Sequence of chain 1.A:
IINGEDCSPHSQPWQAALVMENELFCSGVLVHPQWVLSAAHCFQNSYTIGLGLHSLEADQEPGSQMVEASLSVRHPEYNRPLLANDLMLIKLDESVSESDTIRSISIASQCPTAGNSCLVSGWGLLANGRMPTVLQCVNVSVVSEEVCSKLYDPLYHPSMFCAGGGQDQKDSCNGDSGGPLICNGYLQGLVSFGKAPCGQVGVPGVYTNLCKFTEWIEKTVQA

A small-molecule ligand and the protein it binds are described below.
Small molecule (SMILES): CC[C@H](C)[C@@H]1NC(=O)[C@@H]2CCCN2C(=O)[C@@H]2CCCN2C(=O)[C@H]([C@@H](C)CC)NC(=O)[C@H](CO)NC(=O)[C@H](CCCN=C(N)N)NC(=O)[C@H](CCC(N)=O)NC(=O)[C@@H]2CSSC[C@H](NC1=O)C(=O)N[C@@H](Cc1ccccc1)C(=O)N1CCC[C@H]1C(=O)N[C@@H](CC(=O)O)C(=O)NCC(=O)N[C@@H](Cc1ccccc1)C(=O)N2

Binding-site contacts:
Ligand atom O contacts residue ASP176 of chain 1.A at 3.3 Å (salt-bridge).
Ligand atom CG contacts residue ASN174 of chain 1.A at 3.5 Å.
Ligand atom O contacts residue GLY194 of chain 1.A at 3.0 Å (h-bond).
Ligand atom O contacts residue ASN174 of chain 1.A at 3.6 Å.
Ligand atom CG2 contacts residue LEU24 of chain 1.A at 3.3 Å (hydrophobic).
Ligand atom CZ contacts residue SER172 of chain 1.A at 3.5 Å.
Ligand atom O contacts residue PHE25 of chain 1.A at 3.3 Å.
Ligand atom CD1 contacts residue ASN174 of chain 1.A at 3.5 Å.
Ligand atom N contacts residue SER177 of chain 1.A at 3.0 Å (h-bond).
Ligand atom NH2 contacts residue GLY194 of chain 1.A at 3.5 Å.
Ligand atom CA contacts residue PHE25 of chain 1.A at 3.5 Å (hydrophobic).
Ligand atom OD2 contacts residue LEU155 of chain 1.A at 3.6 Å.
Ligand atom O contacts residue PHE193 of chain 1.A at 3.2 Å.
Ligand atom NE2 contacts residue HIS41 of chain 1.A at 3.5 Å.
Ligand atom O contacts residue GLY175 of chain 1.A at 3.4 Å (h-bond).
Ligand atom CB contacts residue CYS173 of chain 1.A at 3.6 Å (hydrophobic).
Ligand atom N contacts residue SER192 of chain 1.A at 3.1 Å (h-bond).
Ligand atom N contacts residue GLY194 of chain 1.A at 2.8 Å (h-bond).
Ligand atom CD1 contacts residue MET131 of chain 1.A at 3.4 Å (hydrophobic).
Ligand atom NH2 contacts residue LYS195 of chain 1.A at 3.3 Å (salt-bridge).
Ligand atom O contacts residue CYS173 of chain 1.A at 3.6 Å (h-bond).
Ligand atom N contacts residue PHE25 of chain 1.A at 2.9 Å (h-bond).
Ligand atom C contacts residue GLY194 of chain 1.A at 3.6 Å.
Ligand atom CA contacts residue GLY194 of chain 1.A at 3.5 Å.
Ligand atom O contacts residue ASN174 of chain 1.A at 3.5 Å.
Ligand atom C contacts residue SER177 of chain 1.A at 2.7 Å.
Ligand atom CB contacts residue SER177 of chain 1.A at 3.4 Å.
Ligand atom CA contacts residue SER192 of chain 1.A at 3.5 Å.
Ligand atom NE2 contacts residue TYR78 of chain 1.A at 3.1 Å (h-bond).
Ligand atom O contacts residue SER177 of chain 1.A at 3.0 Å (h-bond).
Ligand atom NH2 contacts residue ASP171 of chain 1.A at 3.3 Å (salt-bridge).
Ligand atom NH1 contacts residue SER172 of chain 1.A at 2.8 Å (h-bond).
Ligand atom NH1 contacts residue ASP171 of chain 1.A at 3.0 Å (salt-bridge).
Ligand atom C contacts residue GLY175 of chain 1.A at 3.5 Å.
Ligand atom O contacts residue LYS195 of chain 1.A at 3.4 Å.
Ligand atom N contacts residue SER177 of chain 1.A at 3.0 Å (h-bond).
Ligand atom CA contacts residue SER177 of chain 1.A at 3.1 Å.
Ligand atom O contacts residue ALA196 of chain 1.A at 3.0 Å (h-bond).
Ligand atom O contacts residue GLY175 of chain 1.A at 2.7 Å (h-bond).
Ligand atom NE contacts residue GLY194 of chain 1.A at 3.6 Å (h-bond).